This protein binds this small molecule.
Small molecule (SMILES): CC(=O)N[C@@H]1[C@@H](O)[C@H](O)[C@@H](CO)O[C@H]1O

Binding-site contacts:
Ligand atom O5 contacts residue THR218 of chain 1.B at 4.4 Å.
Ligand atom C6 contacts residue THR218 of chain 1.B at 3.7 Å.
Ligand atom C8 contacts residue ASN216 of chain 1.B at 4.4 Å.
Ligand atom C5 contacts residue THR90 of chain 1.B at 4.4 Å.
Ligand atom O6 contacts residue THR90 of chain 1.B at 3.4 Å.
Ligand atom C4 contacts residue ASN216 of chain 1.B at 4.2 Å.
Ligand atom C3 contacts residue ASN216 of chain 1.B at 3.8 Å.
Ligand atom N2 contacts residue ASN216 of chain 1.B at 2.9 Å (h-bond).
Ligand atom C6 contacts residue THR90 of chain 1.B at 4.0 Å.
Ligand atom C7 contacts residue ASN216 of chain 1.B at 3.2 Å.
Ligand atom O5 contacts residue ASN216 of chain 1.B at 2.4 Å (h-bond).
Ligand atom C5 contacts residue THR218 of chain 1.B at 4.3 Å.
Ligand atom C1 contacts residue ASN216 of chain 1.B at 1.4 Å.
Ligand atom C5 contacts residue ASN216 of chain 1.B at 3.7 Å.
Ligand atom C1 contacts residue THR90 of chain 1.B at 4.4 Å.
Ligand atom C2 contacts residue ASN216 of chain 1.B at 2.4 Å.
Ligand atom O7 contacts residue ASN216 of chain 1.B at 3.2 Å (h-bond).
Ligand atom O5 contacts residue THR90 of chain 1.B at 3.5 Å.

Sequence of chain 1.B:
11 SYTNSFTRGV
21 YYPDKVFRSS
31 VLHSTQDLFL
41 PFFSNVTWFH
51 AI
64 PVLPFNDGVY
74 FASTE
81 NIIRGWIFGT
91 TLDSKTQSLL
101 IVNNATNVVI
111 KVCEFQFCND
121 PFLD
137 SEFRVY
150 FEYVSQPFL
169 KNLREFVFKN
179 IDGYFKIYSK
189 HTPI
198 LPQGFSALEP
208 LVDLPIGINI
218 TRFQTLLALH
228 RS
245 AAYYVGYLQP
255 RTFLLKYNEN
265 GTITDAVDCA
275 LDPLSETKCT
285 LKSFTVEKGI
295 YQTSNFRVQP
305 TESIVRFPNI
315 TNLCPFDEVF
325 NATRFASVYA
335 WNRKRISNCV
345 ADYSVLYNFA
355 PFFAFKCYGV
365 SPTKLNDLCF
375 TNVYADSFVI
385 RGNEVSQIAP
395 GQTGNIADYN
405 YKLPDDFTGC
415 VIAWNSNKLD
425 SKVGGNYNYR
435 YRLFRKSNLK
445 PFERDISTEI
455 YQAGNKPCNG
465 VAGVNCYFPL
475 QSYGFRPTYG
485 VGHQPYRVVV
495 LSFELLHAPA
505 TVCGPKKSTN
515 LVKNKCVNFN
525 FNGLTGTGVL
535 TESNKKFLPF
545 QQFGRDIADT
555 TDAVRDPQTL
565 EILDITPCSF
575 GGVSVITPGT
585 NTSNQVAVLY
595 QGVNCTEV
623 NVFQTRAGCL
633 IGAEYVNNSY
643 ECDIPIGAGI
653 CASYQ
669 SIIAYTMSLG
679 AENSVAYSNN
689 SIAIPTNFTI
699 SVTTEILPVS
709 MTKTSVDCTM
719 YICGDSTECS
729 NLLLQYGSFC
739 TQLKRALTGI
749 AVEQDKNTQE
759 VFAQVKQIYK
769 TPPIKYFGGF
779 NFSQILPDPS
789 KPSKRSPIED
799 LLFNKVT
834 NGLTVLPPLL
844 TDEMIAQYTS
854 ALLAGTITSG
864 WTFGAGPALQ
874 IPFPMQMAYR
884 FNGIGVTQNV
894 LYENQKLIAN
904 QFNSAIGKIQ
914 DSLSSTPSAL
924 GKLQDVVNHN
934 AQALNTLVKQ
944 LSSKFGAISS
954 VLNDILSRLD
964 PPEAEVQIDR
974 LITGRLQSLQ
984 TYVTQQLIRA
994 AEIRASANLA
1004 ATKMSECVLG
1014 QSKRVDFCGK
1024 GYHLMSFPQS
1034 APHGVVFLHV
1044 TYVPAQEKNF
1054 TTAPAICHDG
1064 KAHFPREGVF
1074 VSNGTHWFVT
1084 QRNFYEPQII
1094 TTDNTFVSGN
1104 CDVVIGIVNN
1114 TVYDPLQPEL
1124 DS